Sequence of chain 2.F:
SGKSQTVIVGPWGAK

Binding-site contacts:
Ligand atom O4 contacts residue GLY121 of chain 2.E at 3.6 Å.
Ligand atom O4 contacts residue GLY1 of chain 2.E at 2.9 Å (h-bond).
Ligand atom C7 contacts residue TYR78 of chain 2.E at 3.5 Å (hydrophobic).
Ligand atom O6 contacts residue ASP125 of chain 2.E at 2.7 Å (salt-bridge).
Ligand atom C5 contacts residue ASP125 of chain 2.E at 3.8 Å.
Ligand atom O6 contacts residue GLY121 of chain 2.E at 3.8 Å.
Ligand atom C6 contacts residue ASP125 of chain 2.E at 3.3 Å.
Ligand atom C6 contacts residue TRP123 of chain 2.E at 3.6 Å (hydrophobic).
Ligand atom C5 contacts residue TYR122 of chain 2.E at 4.1 Å (hydrophobic).
Ligand atom C6 contacts residue TYR122 of chain 2.E at 4.0 Å (hydrophobic).
Ligand atom O1 contacts residue TYR122 of chain 2.E at 4.0 Å.
Ligand atom O5 contacts residue TYR78 of chain 2.E at 4.2 Å.
Ligand atom O6 contacts residue TRP123 of chain 2.E at 3.0 Å (h-bond).
Ligand atom O1 contacts residue TYR78 of chain 2.E at 3.4 Å.
Ligand atom C2 contacts residue GLY1 of chain 2.E at 3.9 Å.
Ligand atom C4 contacts residue TYR78 of chain 2.E at 3.7 Å (hydrophobic).
Ligand atom O3 contacts residue GLY1 of chain 2.E at 2.9 Å (h-bond).
Ligand atom C5 contacts residue TYR78 of chain 2.E at 3.7 Å (hydrophobic).
Ligand atom C4 contacts residue GLY1 of chain 2.E at 4.0 Å.
Ligand atom O5 contacts residue GLY121 of chain 2.E at 3.8 Å.
Ligand atom C1 contacts residue TYR122 of chain 2.E at 3.6 Å (hydrophobic).
Ligand atom O7 contacts residue GLY1 of chain 2.E at 3.1 Å (h-bond).
Ligand atom C1 contacts residue GLY1 of chain 2.E at 3.7 Å.
Ligand atom O5 contacts residue GLY1 of chain 2.E at 3.8 Å.
Ligand atom O6 contacts residue VAL80 of chain 2.E at 3.9 Å.
Ligand atom C1 contacts residue TYR78 of chain 2.E at 4.3 Å (hydrophobic).
Ligand atom O5 contacts residue TYR122 of chain 2.E at 3.1 Å (h-bond).
Ligand atom C7 contacts residue GLY1 of chain 2.E at 4.1 Å.
Ligand atom C6 contacts residue TYR78 of chain 2.E at 3.8 Å (hydrophobic).
Ligand atom O6 contacts residue TYR78 of chain 2.E at 3.8 Å.
Ligand atom C3 contacts residue GLY1 of chain 2.E at 3.8 Å.
Ligand atom C2 contacts residue PHE47 of chain 2.E at 4.3 Å (hydrophobic).
Ligand atom C7 contacts residue TYR122 of chain 2.E at 3.4 Å (hydrophobic).
Ligand atom O4 contacts residue ASP125 of chain 2.E at 2.7 Å (salt-bridge).
Ligand atom C4 contacts residue ASP125 of chain 2.E at 3.4 Å.
Ligand atom C6 contacts residue VAL80 of chain 2.E at 3.9 Å (hydrophobic).
Ligand atom O6 contacts residue TYR122 of chain 2.E at 3.2 Å (h-bond).
Ligand atom O6 contacts residue ALA17 of chain 2.F at 3.9 Å.
Ligand atom C3 contacts residue TYR78 of chain 2.E at 3.7 Å (hydrophobic).
Ligand atom C2 contacts residue GLY1 of chain 2.E at 4.0 Å.

Sequence of chain 2.E:
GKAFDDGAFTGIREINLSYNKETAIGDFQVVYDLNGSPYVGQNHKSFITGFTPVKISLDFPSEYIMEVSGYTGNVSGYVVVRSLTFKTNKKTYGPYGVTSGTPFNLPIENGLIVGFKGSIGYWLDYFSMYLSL

This protein binds this small molecule.
Small molecule (SMILES): CO[C@H]1O[C@H](CO)[C@H](O)[C@H](O[C@@H]2O[C@H](CO)[C@H](O)[C@H](O)[C@H]2NC(C)=O)[C@H]1O